Sequence of chain 2.A:
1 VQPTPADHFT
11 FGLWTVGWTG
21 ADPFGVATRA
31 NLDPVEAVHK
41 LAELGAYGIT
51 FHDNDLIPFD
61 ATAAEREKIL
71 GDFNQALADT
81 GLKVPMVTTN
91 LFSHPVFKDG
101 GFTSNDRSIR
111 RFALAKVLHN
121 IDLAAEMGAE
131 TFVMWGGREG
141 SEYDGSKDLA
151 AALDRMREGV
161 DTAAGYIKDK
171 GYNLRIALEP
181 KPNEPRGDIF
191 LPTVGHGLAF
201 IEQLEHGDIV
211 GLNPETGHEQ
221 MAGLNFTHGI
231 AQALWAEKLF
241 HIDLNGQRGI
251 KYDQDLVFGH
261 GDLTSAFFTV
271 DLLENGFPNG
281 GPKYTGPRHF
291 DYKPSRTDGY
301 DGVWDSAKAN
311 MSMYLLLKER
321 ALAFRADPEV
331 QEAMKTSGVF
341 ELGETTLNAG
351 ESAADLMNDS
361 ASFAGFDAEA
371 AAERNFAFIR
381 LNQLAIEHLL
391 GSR

Binding-site contacts:
Ligand atom C2 contacts residue HIS218 of chain 2.A at 4.0 Å.
Ligand atom C2 contacts residue GLU179 of chain 2.A at 3.9 Å.
Ligand atom C1 contacts residue LYS181 of chain 2.A at 4.0 Å.
Ligand atom C2 contacts residue MG1 of chain 2.D at 3.4 Å.
Ligand atom O4 contacts residue MG1 of chain 2.D at 2.1 Å.
Ligand atom C2 contacts residue TRP135 of chain 2.A at 3.6 Å (hydrophobic).
Ligand atom C5 contacts residue GLU179 of chain 2.A at 3.9 Å.
Ligand atom O3 contacts residue MG1 of chain 2.D at 3.7 Å.
Ligand atom C5 contacts residue TRP135 of chain 2.A at 4.0 Å (hydrophobic).
Ligand atom O1 contacts residue ASP253 of chain 2.A at 4.0 Å.
Ligand atom C5 contacts residue HIS52 of chain 2.A at 3.4 Å.
Ligand atom O2 contacts residue GLU179 of chain 2.A at 3.3 Å (salt-bridge).
Ligand atom C2 contacts residue ASP291 of chain 2.A at 3.9 Å.
Ligand atom C1 contacts residue TRP135 of chain 2.A at 3.5 Å (hydrophobic).
Ligand atom O4 contacts residue ASP243 of chain 2.A at 3.2 Å (salt-bridge).
Ligand atom C4 contacts residue TRP135 of chain 2.A at 3.9 Å (hydrophobic).
Ligand atom O4 contacts residue ASP291 of chain 2.A at 2.9 Å (salt-bridge).
Ligand atom O2 contacts residue GLU215 of chain 2.A at 3.0 Å (salt-bridge).
Ligand atom C5 contacts residue THR88 of chain 2.A at 4.1 Å.
Ligand atom O1 contacts residue TRP135 of chain 2.A at 3.5 Å.
Ligand atom O5 contacts residue TRP135 of chain 2.A at 3.5 Å.
Ligand atom C1 contacts residue PHE24 of chain 1.B at 3.5 Å (hydrophobic).
Ligand atom O2 contacts residue ASP291 of chain 2.A at 3.0 Å (salt-bridge).
Ligand atom O2 contacts residue HIS218 of chain 2.A at 3.2 Å (h-bond).
Ligand atom C3 contacts residue TRP135 of chain 2.A at 3.8 Å (hydrophobic).
Ligand atom C4 contacts residue ASP291 of chain 2.A at 3.8 Å.
Ligand atom C3 contacts residue ASP291 of chain 2.A at 3.7 Å.
Ligand atom O5 contacts residue HIS52 of chain 2.A at 2.8 Å (h-bond).
Ligand atom O4 contacts residue GLU215 of chain 2.A at 4.1 Å.
Ligand atom O4 contacts residue GLU179 of chain 2.A at 2.5 Å (salt-bridge).
Ligand atom C4 contacts residue MG1 of chain 2.D at 3.3 Å.
Ligand atom O3 contacts residue ASP291 of chain 2.A at 2.9 Å (salt-bridge).
Ligand atom O1 contacts residue PHE24 of chain 1.B at 3.9 Å.
Ligand atom O5 contacts residue PHE92 of chain 2.A at 3.8 Å.
Ligand atom O1 contacts residue HIS218 of chain 2.A at 3.2 Å (h-bond).
Ligand atom O1 contacts residue LYS181 of chain 2.A at 2.8 Å (salt-bridge).
Ligand atom O2 contacts residue MG1 of chain 2.D at 2.4 Å.
Ligand atom O3 contacts residue TRP14 of chain 2.A at 3.4 Å (h-bond).
Ligand atom C4 contacts residue GLU179 of chain 2.A at 3.3 Å.
Ligand atom C3 contacts residue MG1 of chain 2.D at 3.6 Å.

Sequence of chain 1.B:
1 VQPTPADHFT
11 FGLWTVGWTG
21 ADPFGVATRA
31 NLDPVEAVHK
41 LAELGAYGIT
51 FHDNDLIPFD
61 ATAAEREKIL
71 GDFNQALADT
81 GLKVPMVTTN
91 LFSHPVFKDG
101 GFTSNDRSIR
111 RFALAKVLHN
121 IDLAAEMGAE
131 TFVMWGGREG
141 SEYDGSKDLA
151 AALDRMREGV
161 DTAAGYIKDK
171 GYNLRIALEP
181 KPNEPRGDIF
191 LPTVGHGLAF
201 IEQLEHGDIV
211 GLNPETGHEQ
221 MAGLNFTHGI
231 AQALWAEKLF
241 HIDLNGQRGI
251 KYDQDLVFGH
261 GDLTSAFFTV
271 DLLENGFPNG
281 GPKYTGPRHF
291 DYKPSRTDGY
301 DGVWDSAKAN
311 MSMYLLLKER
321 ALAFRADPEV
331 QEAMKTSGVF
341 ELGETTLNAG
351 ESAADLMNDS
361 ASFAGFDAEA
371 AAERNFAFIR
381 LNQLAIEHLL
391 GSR

The small molecule below binds the protein below.
Small molecule (SMILES): OC[C@@H](O)C(O)[C@@H](O)CO